Binding-site contacts:
Ligand atom C2 contacts residue TRP53 of chain 1.A at 3.4 Å (hydrophobic).
Ligand atom N6 contacts residue TRP53 of chain 1.A at 3.3 Å.
Ligand atom C6 contacts residue TRP53 of chain 1.A at 3.4 Å (hydrophobic).
Ligand atom O3' contacts residue SER138 of chain 1.A at 3.5 Å (h-bond).
Ligand atom P1 contacts residue SER138 of chain 1.A at 3.5 Å.
Ligand atom O6P contacts residue LYS48 of chain 1.A at 2.7 Å (salt-bridge).
Ligand atom N1 contacts residue PHE229 of chain 1.A at 3.6 Å.
Ligand atom O2P contacts residue ARG257 of chain 1.A at 2.9 Å (salt-bridge).
Ligand atom O2' contacts residue ARG257 of chain 1.A at 3.3 Å (salt-bridge).
Ligand atom N6 contacts residue MET232 of chain 1.A at 3.4 Å (h-bond).
Ligand atom O2' contacts residue PHE255 of chain 1.A at 3.7 Å.
Ligand atom O4P contacts residue THR51 of chain 1.A at 3.3 Å (h-bond).
Ligand atom P2 contacts residue LYS48 of chain 1.A at 3.7 Å.
Ligand atom C2 contacts residue TYR193 of chain 1.A at 3.4 Å (hydrophobic).
Ligand atom O5P contacts residue GLY50 of chain 1.A at 3.2 Å (h-bond).
Ligand atom C8 contacts residue MET256 of chain 1.A at 3.2 Å (hydrophobic).
Ligand atom O4P contacts residue THR52 of chain 1.A at 2.7 Å (h-bond).
Ligand atom O6P contacts residue PHE255 of chain 1.A at 3.4 Å.
Ligand atom O2P contacts residue SER138 of chain 1.A at 2.7 Å (h-bond).
Ligand atom O1P contacts residue ARG130 of chain 1.A at 2.9 Å (salt-bridge).
Ligand atom O1P contacts residue ARG257 of chain 1.A at 3.1 Å (salt-bridge).
Ligand atom N1 contacts residue TRP53 of chain 1.A at 3.4 Å.
Ligand atom O3' contacts residue ARG130 of chain 1.A at 3.2 Å (salt-bridge).
Ligand atom N7 contacts residue MET256 of chain 1.A at 3.4 Å (h-bond).
Ligand atom N3 contacts residue GLY259 of chain 1.A at 3.6 Å.
Ligand atom O2' contacts residue PHE229 of chain 1.A at 3.5 Å.
Ligand atom N6 contacts residue SER227 of chain 1.A at 2.9 Å (h-bond).
Ligand atom O5P contacts residue LYS48 of chain 1.A at 3.2 Å (salt-bridge).
Ligand atom O3P contacts residue ARG257 of chain 1.A at 3.4 Å.
Ligand atom N6 contacts residue PHE229 of chain 1.A at 3.5 Å (h-bond).
Ligand atom O5P contacts residue SER49 of chain 1.A at 3.1 Å (h-bond).
Ligand atom O3P contacts residue GLY259 of chain 1.A at 2.8 Å (h-bond).
Ligand atom N3 contacts residue TYR193 of chain 1.A at 2.8 Å (h-bond).
Ligand atom P2 contacts residue THR51 of chain 1.A at 3.6 Å.
Ligand atom N6 contacts residue SER228 of chain 1.A at 3.6 Å.
Ligand atom O5P contacts residue THR51 of chain 1.A at 2.6 Å (h-bond).
Ligand atom O5' contacts residue GLY50 of chain 1.A at 3.5 Å (h-bond).
Ligand atom O5' contacts residue LYS48 of chain 1.A at 3.4 Å.
Ligand atom O2' contacts residue GLY259 of chain 1.A at 3.6 Å (h-bond).
Ligand atom O3P contacts residue LYS258 of chain 1.A at 2.8 Å (salt-bridge).

Sequence of chain 1.A:
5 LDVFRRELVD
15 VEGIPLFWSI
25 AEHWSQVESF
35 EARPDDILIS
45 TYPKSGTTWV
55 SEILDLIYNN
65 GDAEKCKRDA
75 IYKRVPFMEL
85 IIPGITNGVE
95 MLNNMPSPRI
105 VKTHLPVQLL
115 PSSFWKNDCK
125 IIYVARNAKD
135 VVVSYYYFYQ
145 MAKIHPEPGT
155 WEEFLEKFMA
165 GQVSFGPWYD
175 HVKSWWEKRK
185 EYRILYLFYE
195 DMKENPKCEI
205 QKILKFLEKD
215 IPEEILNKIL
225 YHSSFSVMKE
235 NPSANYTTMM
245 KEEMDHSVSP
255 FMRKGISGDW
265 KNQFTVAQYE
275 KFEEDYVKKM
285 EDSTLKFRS

The protein below binds the small molecule below.
Small molecule (SMILES): Nc1ncnc2c1ncn2[C@@H]1O[C@H](COP(=O)(O)O)[C@@H](OP(=O)(O)O)[C@H]1O